Sequence of chain 1.C:
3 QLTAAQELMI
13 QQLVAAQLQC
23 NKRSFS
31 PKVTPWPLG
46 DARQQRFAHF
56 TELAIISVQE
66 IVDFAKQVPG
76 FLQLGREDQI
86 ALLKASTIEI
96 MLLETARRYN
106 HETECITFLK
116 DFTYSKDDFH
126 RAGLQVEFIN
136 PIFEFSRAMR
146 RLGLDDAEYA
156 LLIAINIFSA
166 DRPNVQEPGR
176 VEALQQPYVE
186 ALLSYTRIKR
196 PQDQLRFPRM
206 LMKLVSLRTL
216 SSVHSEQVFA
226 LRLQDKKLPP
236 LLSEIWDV

A protein and the small-molecule ligand that binds it are described below.
Small molecule (SMILES): CC(C)N1C(=O)C(NC2CCN(c3ncc(CC(=O)O)cc3Cl)CC2)=C(c2ccccc2)S1(=O)=O

Binding-site contacts:
Ligand atom C25 contacts residue PHE113 of chain 1.C at 3.3 Å (hydrophobic).
Ligand atom C34 contacts residue PHE113 of chain 1.C at 3.5 Å (hydrophobic).
Ligand atom O16 contacts residue LEU129 of chain 1.C at 3.2 Å.
Ligand atom CL1 contacts residue PHE113 of chain 1.C at 3.7 Å.
Ligand atom N26 contacts residue LEU58 of chain 1.C at 3.4 Å (h-bond).
Ligand atom C14 contacts residue ILE93 of chain 1.C at 3.5 Å (hydrophobic).
Ligand atom C12 contacts residue LEU97 of chain 1.C at 3.7 Å (hydrophobic).
Ligand atom N22 contacts residue PHE113 of chain 1.C at 3.4 Å.
Ligand atom C24 contacts residue PHE55 of chain 1.C at 3.5 Å (hydrophobic).
Ligand atom C1 contacts residue LEU226 of chain 1.C at 3.6 Å (hydrophobic).
Ligand atom C30 contacts residue ARG103 of chain 1.C at 3.6 Å.
Ligand atom O31 contacts residue ARG103 of chain 1.C at 3.2 Å (salt-bridge).
Ligand atom O32 contacts residue ARG103 of chain 1.C at 3.2 Å (salt-bridge).
Ligand atom O17 contacts residue HIS219 of chain 1.C at 2.9 Å (h-bond).
Ligand atom CL1 contacts residue MET96 of chain 1.C at 3.2 Å.
Ligand atom N26 contacts residue PHE113 of chain 1.C at 3.6 Å.
Ligand atom C12 contacts residue THR100 of chain 1.C at 3.5 Å.
Ligand atom O16 contacts residue PHE133 of chain 1.C at 3.5 Å.
Ligand atom O32 contacts residue PHE113 of chain 1.C at 3.4 Å.
Ligand atom C13 contacts residue ILE93 of chain 1.C at 3.6 Å (hydrophobic).
Ligand atom O6 contacts residue PHE55 of chain 1.C at 3.4 Å (h-bond).
Ligand atom C34 contacts residue SER62 of chain 1.C at 3.6 Å.
Ligand atom C29 contacts residue GLU65 of chain 1.C at 3.6 Å.
Ligand atom O32 contacts residue LEU114 of chain 1.C at 2.8 Å (h-bond).
Ligand atom O17 contacts residue TRP241 of chain 1.C at 3.5 Å.
Ligand atom O31 contacts residue ASN23 of chain 1.C at 3.3 Å (h-bond).
Ligand atom C30 contacts residue LEU114 of chain 1.C at 3.7 Å (hydrophobic).
Ligand atom O31 contacts residue GLU65 of chain 1.C at 3.1 Å (salt-bridge).
Ligand atom CL1 contacts residue THR100 of chain 1.C at 3.6 Å.
Ligand atom C3 contacts residue LEU226 of chain 1.C at 3.6 Å (hydrophobic).
Ligand atom C33 contacts residue SER62 of chain 1.C at 3.6 Å.
Ligand atom O31 contacts residue PHE27 of chain 1.C at 3.1 Å.
Ligand atom C20 contacts residue ALA59 of chain 1.C at 3.7 Å (hydrophobic).
Ligand atom N18 contacts residue PHE55 of chain 1.C at 3.3 Å (h-bond).
Ligand atom C1 contacts residue PHE52 of chain 1.C at 3.7 Å (hydrophobic).
Ligand atom C23 contacts residue PHE113 of chain 1.C at 3.5 Å (hydrophobic).
Ligand atom O6 contacts residue THR56 of chain 1.C at 3.5 Å.
Ligand atom C27 contacts residue LEU58 of chain 1.C at 3.5 Å (hydrophobic).
Ligand atom C11 contacts residue PHE124 of chain 1.C at 3.7 Å (hydrophobic).
Ligand atom C24 contacts residue LEU58 of chain 1.C at 3.6 Å (hydrophobic).